Sequence of chain 2.A:
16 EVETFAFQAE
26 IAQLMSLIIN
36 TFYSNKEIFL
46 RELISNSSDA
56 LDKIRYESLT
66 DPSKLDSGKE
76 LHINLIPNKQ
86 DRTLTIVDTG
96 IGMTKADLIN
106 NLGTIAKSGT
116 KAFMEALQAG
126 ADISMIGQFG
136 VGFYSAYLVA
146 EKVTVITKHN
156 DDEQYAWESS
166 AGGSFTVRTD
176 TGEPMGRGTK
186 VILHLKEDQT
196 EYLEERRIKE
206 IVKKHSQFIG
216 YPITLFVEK

Sequence of chain 1.A:
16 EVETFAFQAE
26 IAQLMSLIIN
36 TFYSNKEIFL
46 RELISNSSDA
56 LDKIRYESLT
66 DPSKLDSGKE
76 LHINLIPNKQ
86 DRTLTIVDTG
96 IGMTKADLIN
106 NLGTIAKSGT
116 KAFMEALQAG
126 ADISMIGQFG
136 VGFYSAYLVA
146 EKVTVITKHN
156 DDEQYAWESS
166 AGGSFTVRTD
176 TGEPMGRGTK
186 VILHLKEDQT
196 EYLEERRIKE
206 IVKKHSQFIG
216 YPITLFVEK

This small molecule binds to this protein.
Small molecule (SMILES): CCNC(=O)c1noc(-c2cc(Cl)c(O)cc2O)c1-c1ccc(CN2CCOCC2)cc1

Binding-site contacts:
Ligand atom C7 contacts residue ALA55 of chain 2.A at 3.6 Å (hydrophobic).
Ligand atom C17 contacts residue LEU107 of chain 2.A at 3.0 Å (hydrophobic).
Ligand atom CL1 contacts residue ASN51 of chain 2.A at 3.2 Å.
Ligand atom O5 contacts residue THR184 of chain 2.A at 3.1 Å (h-bond).
Ligand atom CL1 contacts residue PHE138 of chain 2.A at 3.7 Å.
Ligand atom C18 contacts residue LEU107 of chain 2.A at 3.0 Å (hydrophobic).
Ligand atom N2 contacts residue MET98 of chain 2.A at 3.4 Å.
Ligand atom O1 contacts residue THR184 of chain 2.A at 3.5 Å.
Ligand atom C1 contacts residue ASP93 of chain 2.A at 3.7 Å.
Ligand atom O2 contacts residue ASN51 of chain 2.A at 3.8 Å.
Ligand atom C2 contacts residue SER52 of chain 2.A at 3.7 Å.
Ligand atom C10 contacts residue ILE96 of chain 2.A at 3.7 Å (hydrophobic).
Ligand atom C11 contacts residue GLY97 of chain 2.A at 3.8 Å.
Ligand atom O2 contacts residue LEU48 of chain 2.A at 3.6 Å.
Ligand atom C11 contacts residue ILE96 of chain 2.A at 3.6 Å (hydrophobic).
Ligand atom N3 contacts residue GLY97 of chain 2.A at 3.0 Å (h-bond).
Ligand atom C2 contacts residue ASP93 of chain 2.A at 3.7 Å.
Ligand atom C3 contacts residue ASN51 of chain 2.A at 3.6 Å.
Ligand atom C23 contacts residue ASP54 of chain 2.A at 3.7 Å.
Ligand atom C2 contacts residue THR184 of chain 2.A at 3.8 Å.
Ligand atom O1 contacts residue ASP93 of chain 2.A at 2.8 Å (salt-bridge).
Ligand atom O5 contacts residue MET98 of chain 2.A at 3.8 Å.
Ligand atom C8 contacts residue MET98 of chain 2.A at 3.5 Å (hydrophobic).
Ligand atom N2 contacts residue ILE96 of chain 2.A at 3.6 Å.
Ligand atom O1 contacts residue ALA55 of chain 2.A at 3.0 Å.
Ligand atom C1 contacts residue THR184 of chain 2.A at 3.7 Å.
Ligand atom O3 contacts residue LYS58 of chain 2.A at 3.6 Å (salt-bridge).
Ligand atom C14 contacts residue ASN51 of chain 2.A at 3.6 Å.
Ligand atom C15 contacts residue ASN51 of chain 2.A at 3.8 Å.
Ligand atom N3 contacts residue ILE96 of chain 2.A at 3.1 Å.
Ligand atom C4 contacts residue ASN51 of chain 2.A at 3.7 Å.
Ligand atom N2 contacts residue ALA55 of chain 2.A at 3.6 Å.
Ligand atom C19 contacts residue THR109 of chain 2.A at 3.8 Å.
Ligand atom C18 contacts residue MET98 of chain 2.A at 3.9 Å (hydrophobic).
Ligand atom N2 contacts residue GLY97 of chain 2.A at 3.1 Å (h-bond).
Ligand atom O5 contacts residue ALA55 of chain 2.A at 3.4 Å.
Ligand atom C20 contacts residue GLY108 of chain 2.A at 3.5 Å.
Ligand atom C12 contacts residue ASP102 of chain 2.A at 3.4 Å.
Ligand atom O2 contacts residue VAL186 of chain 2.A at 3.4 Å.
Ligand atom N3 contacts residue MET98 of chain 2.A at 3.7 Å.